The small molecule below binds the protein below.
Small molecule (SMILES): Cc1cc(CCCOc2c(Cl)cc(C3=NCCO3)cc2Cl)on1

Sequence of chain 13.A:
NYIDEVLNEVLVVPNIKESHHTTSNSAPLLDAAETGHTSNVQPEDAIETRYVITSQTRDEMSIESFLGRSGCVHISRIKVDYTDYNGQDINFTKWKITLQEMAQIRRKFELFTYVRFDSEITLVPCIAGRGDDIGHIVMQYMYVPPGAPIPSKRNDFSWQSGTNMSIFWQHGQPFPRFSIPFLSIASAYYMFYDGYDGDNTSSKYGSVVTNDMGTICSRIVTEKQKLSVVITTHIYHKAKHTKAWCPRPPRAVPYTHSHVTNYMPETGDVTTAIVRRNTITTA

Binding-site contacts:
Ligand atom C3C contacts residue ILE101 of chain 13.A at 3.8 Å (hydrophobic).
Ligand atom C2B contacts residue ILE125 of chain 13.A at 4.1 Å (hydrophobic).
Ligand atom C4B contacts residue ILE220 of chain 13.A at 4.2 Å (hydrophobic).
Ligand atom C4A contacts residue TYR145 of chain 13.A at 3.7 Å (hydrophobic).
Ligand atom N3A contacts residue PHE182 of chain 13.A at 4.1 Å.
Ligand atom O1A contacts residue LEU127 of chain 13.A at 4.1 Å.
Ligand atom C1B contacts residue ILE125 of chain 13.A at 3.6 Å (hydrophobic).
Ligand atom N3A contacts residue ILE220 of chain 13.A at 4.3 Å.
Ligand atom C6B contacts residue ILE125 of chain 13.A at 3.3 Å (hydrophobic).
Ligand atom C2A contacts residue PHE182 of chain 13.A at 4.1 Å (hydrophobic).
Ligand atom N3A contacts residue TYR147 of chain 13.A at 4.1 Å.
Ligand atom C31 contacts residue MET195 of chain 13.A at 3.9 Å (hydrophobic).
Ligand atom CL1 contacts residue ILE125 of chain 13.A at 3.7 Å.
Ligand atom C5A contacts residue LEU127 of chain 13.A at 3.8 Å (hydrophobic).
Ligand atom C4 contacts residue LEU103 of chain 13.A at 3.6 Å (hydrophobic).
Ligand atom C31 contacts residue LEU103 of chain 13.A at 4.1 Å (hydrophobic).
Ligand atom O1A contacts residue ILE239 of chain 13.A at 4.3 Å.
Ligand atom C2B contacts residue TYR147 of chain 13.A at 3.4 Å (hydrophobic).
Ligand atom C2A contacts residue ILE220 of chain 13.A at 4.1 Å (hydrophobic).
Ligand atom O1B contacts residue ILE125 of chain 13.A at 4.1 Å.
Ligand atom CL2 contacts residue LEU187 of chain 13.A at 3.9 Å.
Ligand atom C2B contacts residue ILE184 of chain 13.A at 4.1 Å (hydrophobic).
Ligand atom N2 contacts residue MET217 of chain 13.A at 3.1 Å (h-bond).
Ligand atom CL2 contacts residue ILE184 of chain 13.A at 4.2 Å.
Ligand atom C3 contacts residue MET217 of chain 13.A at 4.2 Å (hydrophobic).
Ligand atom CL1 contacts residue ILE239 of chain 13.A at 4.0 Å.
Ligand atom C3B contacts residue TYR147 of chain 13.A at 3.3 Å (hydrophobic).
Ligand atom C4A contacts residue MET146 of chain 13.A at 4.0 Å (hydrophobic).
Ligand atom C5B contacts residue ILE220 of chain 13.A at 4.3 Å (hydrophobic).
Ligand atom C5A contacts residue TYR145 of chain 13.A at 3.7 Å (hydrophobic).
Ligand atom C5B contacts residue ILE125 of chain 13.A at 3.5 Å (hydrophobic).
Ligand atom CL2 contacts residue TYR147 of chain 13.A at 2.4 Å.
Ligand atom C5 contacts residue MET217 of chain 13.A at 3.8 Å (hydrophobic).
Ligand atom C2C contacts residue MET217 of chain 13.A at 3.9 Å (hydrophobic).
Ligand atom N2 contacts residue ASN215 of chain 13.A at 4.0 Å.
Ligand atom C2C contacts residue ILE101 of chain 13.A at 4.2 Å (hydrophobic).
Ligand atom C3 contacts residue LEU103 of chain 13.A at 4.3 Å (hydrophobic).
Ligand atom O1 contacts residue MET217 of chain 13.A at 2.7 Å (h-bond).
Ligand atom C4B contacts residue ILE125 of chain 13.A at 4.0 Å (hydrophobic).
Ligand atom C3B contacts residue ILE125 of chain 13.A at 4.3 Å (hydrophobic).